Binding-site contacts:
Ligand atom C3 contacts residue PHE170 of chain 1.B at 4.2 Å (hydrophobic).
Ligand atom O1 contacts residue SER118 of chain 1.B at 2.8 Å (h-bond).
Ligand atom C1 contacts residue SER118 of chain 1.B at 3.3 Å.
Ligand atom C1 contacts residue TYR131 of chain 1.B at 3.9 Å (hydrophobic).
Ligand atom C2 contacts residue TYR169 of chain 1.B at 3.7 Å (hydrophobic).
Ligand atom N1 contacts residue ASN166 of chain 1.B at 3.1 Å (h-bond).
Ligand atom C2 contacts residue SER118 of chain 1.B at 4.1 Å.
Ligand atom C4 contacts residue HIS162 of chain 1.B at 3.6 Å.
Ligand atom N2 contacts residue HIS162 of chain 1.B at 3.5 Å (h-bond).
Ligand atom C2 contacts residue GLY117 of chain 1.B at 4.0 Å.
Ligand atom C2 contacts residue TYR131 of chain 1.B at 3.8 Å (hydrophobic).
Ligand atom C2 contacts residue TYR19 of chain 1.B at 3.2 Å (hydrophobic).
Ligand atom C4 contacts residue TYR169 of chain 1.B at 4.2 Å (hydrophobic).
Ligand atom C2 contacts residue GLN161 of chain 1.B at 3.6 Å.
Ligand atom C4 contacts residue GLN161 of chain 1.B at 4.4 Å.
Ligand atom N1 contacts residue GLN161 of chain 1.B at 3.4 Å (h-bond).
Ligand atom N1 contacts residue THR164 of chain 1.B at 4.0 Å.
Ligand atom N2 contacts residue PHE71 of chain 1.B at 3.8 Å.
Ligand atom C3 contacts residue HIS162 of chain 1.B at 4.2 Å.
Ligand atom N1 contacts residue HIS162 of chain 1.B at 4.1 Å.
Ligand atom C1 contacts residue TYR169 of chain 1.B at 4.5 Å (hydrophobic).
Ligand atom C1 contacts residue GLN161 of chain 1.B at 3.5 Å.
Ligand atom N1 contacts residue TRP163 of chain 1.B at 4.3 Å.
Ligand atom N1 contacts residue TYR19 of chain 1.B at 4.0 Å.
Ligand atom C5 contacts residue HIS162 of chain 1.B at 3.4 Å.
Ligand atom C4 contacts residue PHE170 of chain 1.B at 4.1 Å (hydrophobic).
Ligand atom N1 contacts residue PHE170 of chain 1.B at 3.6 Å.
Ligand atom C5 contacts residue PHE71 of chain 1.B at 4.2 Å (hydrophobic).
Ligand atom C3 contacts residue TYR169 of chain 1.B at 3.8 Å (hydrophobic).
Ligand atom C3 contacts residue GLN161 of chain 1.B at 3.7 Å.
Ligand atom C3 contacts residue ASN166 of chain 1.B at 3.9 Å.
Ligand atom N2 contacts residue GLN125 of chain 1.B at 3.6 Å.
Ligand atom C3 contacts residue TYR19 of chain 1.B at 3.5 Å (hydrophobic).
Ligand atom C5 contacts residue SER118 of chain 1.B at 4.5 Å.
Ligand atom C4 contacts residue SER118 of chain 1.B at 4.5 Å.
Ligand atom N1 contacts residue TYR169 of chain 1.B at 4.3 Å.
Ligand atom O1 contacts residue TYR131 of chain 1.B at 2.8 Å (h-bond).

A protein and the small-molecule ligand that binds it are described below.
Small molecule (SMILES): N#CCC(O)CC#N

Sequence of chain 1.B:
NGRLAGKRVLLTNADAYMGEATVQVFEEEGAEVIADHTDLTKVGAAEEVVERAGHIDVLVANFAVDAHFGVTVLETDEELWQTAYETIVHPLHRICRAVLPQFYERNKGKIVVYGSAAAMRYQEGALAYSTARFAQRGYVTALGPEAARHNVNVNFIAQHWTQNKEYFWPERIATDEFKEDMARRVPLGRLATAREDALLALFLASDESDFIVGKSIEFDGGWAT